Binding-site contacts:
Ligand atom N6 contacts residue DT6 of chain 1.F at 3.3 Å (h-bond).
Ligand atom OP2 contacts residue SER24 of chain 1.A at 2.8 Å (h-bond).
Ligand atom N2 contacts residue DC2 of chain 1.F at 2.7 Å (h-bond).
Ligand atom O2 contacts residue DA5 of chain 1.F at 3.4 Å.
Ligand atom O4 contacts residue DA5 of chain 1.F at 2.8 Å (h-bond).
Ligand atom OP2 contacts residue GLN27 of chain 1.A at 3.2 Å (h-bond).
Ligand atom C2 contacts residue DT6 of chain 1.F at 3.3 Å.
Ligand atom N3 contacts residue DA5 of chain 1.F at 2.8 Å (h-bond).
Ligand atom N3 contacts residue DC7 of chain 1.F at 3.4 Å (h-bond).
Ligand atom N1 contacts residue DC2 of chain 1.F at 2.7 Å (h-bond).
Ligand atom OP2 contacts residue SER26 of chain 1.A at 3.1 Å (h-bond).
Ligand atom O4 contacts residue DG3 of chain 1.F at 3.0 Å (h-bond).
Ligand atom OP2 contacts residue ARG37 of chain 1.A at 2.5 Å (salt-bridge).
Ligand atom N1 contacts residue DC7 of chain 1.F at 2.8 Å (h-bond).
Ligand atom N2 contacts residue DC7 of chain 1.F at 2.5 Å (h-bond).
Ligand atom N3 contacts residue 6MA4 of chain 1.F at 3.0 Å (h-bond).
Ligand atom N6 contacts residue DA5 of chain 1.F at 3.0 Å (h-bond).
Ligand atom C2 contacts residue DC7 of chain 1.F at 3.1 Å.
Ligand atom C2 contacts residue DG3 of chain 1.F at 3.5 Å.
Ligand atom C6 contacts residue DC2 of chain 1.F at 3.4 Å.
Ligand atom O6 contacts residue DC2 of chain 1.F at 2.7 Å (h-bond).
Ligand atom C2 contacts residue DA8 of chain 1.F at 3.4 Å.
Ligand atom OP2 contacts residue ALA25 of chain 1.A at 3.4 Å.
Ligand atom N7 contacts residue ARG37 of chain 1.A at 3.2 Å (salt-bridge).
Ligand atom O6 contacts residue DC7 of chain 1.F at 2.9 Å (h-bond).
Ligand atom OP1 contacts residue ALA25 of chain 1.A at 3.1 Å (h-bond).
Ligand atom N1 contacts residue DT6 of chain 1.F at 2.9 Å (h-bond).
Ligand atom N2 contacts residue DA8 of chain 1.F at 3.1 Å (h-bond).
Ligand atom OP1 contacts residue SER24 of chain 1.A at 3.5 Å.
Ligand atom C2 contacts residue DC7 of chain 1.F at 3.3 Å.
Ligand atom N3 contacts residue DA8 of chain 1.F at 3.1 Å (h-bond).
Ligand atom O2 contacts residue DG3 of chain 1.F at 2.7 Å (h-bond).
Ligand atom O4 contacts residue 6MA4 of chain 1.F at 3.1 Å (h-bond).
Ligand atom N4 contacts residue DC2 of chain 1.F at 3.2 Å (h-bond).
Ligand atom OP2 contacts residue TRP19 of chain 1.A at 3.5 Å.
Ligand atom OP1 contacts residue SER26 of chain 1.A at 3.3 Å (h-bond).
Ligand atom N4 contacts residue DG3 of chain 1.F at 3.1 Å (h-bond).
Ligand atom N3 contacts residue DG3 of chain 1.F at 2.9 Å (h-bond).
Ligand atom O2 contacts residue DA8 of chain 1.F at 3.4 Å (h-bond).
Ligand atom N1 contacts residue DA8 of chain 1.F at 3.3 Å (h-bond).

Sequence of chain 1.A:
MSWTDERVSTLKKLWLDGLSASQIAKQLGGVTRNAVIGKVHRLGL

A protein and the small-molecule ligand that binds it are described below.
Small molecule (SMILES): CNc1ncnc2c1ncn2[C@H]1C[C@H](O[P](=O)(O)OC[C@H]2O[C@@H](n3cc(C)c(=O)[nH]c3=O)C[C@@H]2O[P](=O)(O)OC[C@H]2O[C@@H](n3cc(C)c(=O)[nH]c3=O)C[C@@H]2O[P](=O)(O)OC[C@H]2O[C@@H](n3ccc(N)nc3=O)C[C@@H]2O[P](=O)(O)OC[C@H]2O[C@@H](n3cnc4c(=O)nc(N)[nH]c43)C[C@@H]2O)[C@@H](CO[P](=O)(O)O[C@H]2C[C@H](n3cnc4c(=O)nc(N)[nH]c43)O[C@@H]2CO[P](=O)(O)O[C@H]2C[C@H](n3cc(C)c(=O)[nH]c3=O)O[C@@H]2CO[P](=O)(O)O[C@H]2C[C@H](n3ccc(N)nc3=O)O[C@@H]2CO[P](=O)(O)O[C@H]2C[C@H](n3ccc(N)nc3=O)O[C@@H]2CO)O1